Sequence of chain 1.A:
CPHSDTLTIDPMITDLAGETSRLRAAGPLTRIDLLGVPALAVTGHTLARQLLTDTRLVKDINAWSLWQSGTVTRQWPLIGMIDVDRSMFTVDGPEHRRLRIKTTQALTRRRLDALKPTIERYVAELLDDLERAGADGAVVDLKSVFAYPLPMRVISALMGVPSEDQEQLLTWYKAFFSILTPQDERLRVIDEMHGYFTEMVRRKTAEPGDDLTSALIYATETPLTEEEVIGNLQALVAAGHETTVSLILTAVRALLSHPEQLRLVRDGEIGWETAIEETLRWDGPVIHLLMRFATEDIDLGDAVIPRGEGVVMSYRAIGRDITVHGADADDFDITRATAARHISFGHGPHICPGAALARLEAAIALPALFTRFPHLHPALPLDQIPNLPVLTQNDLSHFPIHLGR

Binding-site contacts:
Ligand atom C7 contacts residue ALA240 of chain 1.A at 3.7 Å (hydrophobic).
Ligand atom C11 contacts residue PHE180 of chain 1.A at 4.2 Å (hydrophobic).
Ligand atom C15 contacts residue PHE92 of chain 1.A at 4.0 Å (hydrophobic).
Ligand atom C19 contacts residue PHE179 of chain 1.A at 4.3 Å (hydrophobic).
Ligand atom C21 contacts residue HEM1 of chain 1.D at 3.7 Å.
Ligand atom C4 contacts residue VAL87 of chain 1.A at 4.3 Å (hydrophobic).
Ligand atom C19 contacts residue MET84 of chain 1.A at 3.7 Å (hydrophobic).
Ligand atom C17 contacts residue ALA244 of chain 1.A at 3.9 Å (hydrophobic).
Ligand atom C6 contacts residue ALA240 of chain 1.A at 3.4 Å (hydrophobic).
Ligand atom C2 contacts residue ALA243 of chain 1.A at 4.3 Å (hydrophobic).
Ligand atom C1 contacts residue PHE179 of chain 1.A at 3.7 Å (hydrophobic).
Ligand atom C19 contacts residue GLY83 of chain 1.A at 3.9 Å.
Ligand atom C3 contacts residue ALA243 of chain 1.A at 4.2 Å (hydrophobic).
Ligand atom C18 contacts residue LEU294 of chain 1.A at 3.8 Å (hydrophobic).
Ligand atom C15 contacts residue ALA244 of chain 1.A at 3.9 Å (hydrophobic).
Ligand atom O3 contacts residue GLN239 of chain 1.A at 3.4 Å (h-bond).
Ligand atom C6 contacts residue PHE92 of chain 1.A at 4.1 Å (hydrophobic).
Ligand atom C18 contacts residue MET84 of chain 1.A at 4.2 Å (hydrophobic).
Ligand atom C20 contacts residue THR248 of chain 1.A at 3.9 Å.
Ligand atom C7 contacts residue PHE92 of chain 1.A at 4.0 Å (hydrophobic).
Ligand atom C16 contacts residue HEM1 of chain 1.D at 3.6 Å.
Ligand atom C1 contacts residue ALA243 of chain 1.A at 3.8 Å (hydrophobic).
Ligand atom C15 contacts residue HEM1 of chain 1.D at 4.0 Å.
Ligand atom C21 contacts residue VAL291 of chain 1.A at 3.5 Å (hydrophobic).
Ligand atom C12 contacts residue GLN398 of chain 1.A at 4.2 Å.
Ligand atom C5 contacts residue ALA240 of chain 1.A at 4.3 Å (hydrophobic).
Ligand atom C11 contacts residue MET84 of chain 1.A at 3.6 Å (hydrophobic).
Ligand atom C14 contacts residue ALA244 of chain 1.A at 3.9 Å (hydrophobic).
Ligand atom C8 contacts residue PHE92 of chain 1.A at 4.1 Å (hydrophobic).
Ligand atom O20 contacts residue GLN398 of chain 1.A at 2.8 Å (h-bond).
Ligand atom C21 contacts residue LEU294 of chain 1.A at 4.1 Å (hydrophobic).
Ligand atom C18 contacts residue PHE92 of chain 1.A at 4.1 Å (hydrophobic).
Ligand atom C20 contacts residue GLN398 of chain 1.A at 4.0 Å.
Ligand atom C12 contacts residue MET84 of chain 1.A at 4.1 Å (hydrophobic).
Ligand atom O20 contacts residue THR248 of chain 1.A at 3.6 Å.
Ligand atom C16 contacts residue ALA244 of chain 1.A at 3.7 Å (hydrophobic).
Ligand atom C3 contacts residue GLN239 of chain 1.A at 4.3 Å.
Ligand atom O20 contacts residue VAL291 of chain 1.A at 3.9 Å.
Ligand atom C20 contacts residue VAL291 of chain 1.A at 4.1 Å (hydrophobic).
Ligand atom C2 contacts residue PHE179 of chain 1.A at 3.5 Å (hydrophobic).

This protein binds this small molecule.
Small molecule (SMILES): CC(=O)[C@H]1CC[C@H]2[C@@H]3CC=C4C[C@@H](O)CC[C@]4(C)[C@H]3CC[C@]12C